Sequence of chain 1.C:
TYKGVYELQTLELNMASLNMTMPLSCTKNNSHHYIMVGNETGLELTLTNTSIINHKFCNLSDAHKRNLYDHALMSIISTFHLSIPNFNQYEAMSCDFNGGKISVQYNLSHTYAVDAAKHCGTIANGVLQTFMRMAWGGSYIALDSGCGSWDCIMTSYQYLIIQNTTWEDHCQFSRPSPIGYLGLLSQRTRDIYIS

This small molecule binds to this protein.
Small molecule (SMILES): CC(=O)N[C@@H]1[C@@H](O)[C@H](O)[C@@H](CO)O[C@H]1O

Binding-site contacts:
Ligand atom C3 contacts residue ASN223 of chain 1.C at 3.9 Å.
Ligand atom C8 contacts residue ASN223 of chain 1.C at 2.9 Å.
Ligand atom C1 contacts residue GLY159 of chain 1.C at 4.4 Å.
Ligand atom C6 contacts residue LYS160 of chain 1.C at 4.2 Å.
Ligand atom O7 contacts residue THR225 of chain 1.C at 4.4 Å.
Ligand atom C1 contacts residue ASN223 of chain 1.C at 1.5 Å.
Ligand atom O5 contacts residue LYS160 of chain 1.C at 3.8 Å.
Ligand atom O5 contacts residue GLY159 of chain 1.C at 3.6 Å (h-bond).
Ligand atom C7 contacts residue THR224 of chain 1.C at 4.5 Å.
Ligand atom O7 contacts residue ASN223 of chain 1.C at 3.8 Å.
Ligand atom C6 contacts residue GLY159 of chain 1.C at 3.8 Å.
Ligand atom O6 contacts residue LYS160 of chain 1.C at 4.2 Å.
Ligand atom O6 contacts residue GLY159 of chain 1.C at 3.7 Å.
Ligand atom C5 contacts residue LYS160 of chain 1.C at 4.0 Å.
Ligand atom C2 contacts residue ASN223 of chain 1.C at 2.6 Å.
Ligand atom C4 contacts residue ASN223 of chain 1.C at 4.4 Å.
Ligand atom C5 contacts residue ASN223 of chain 1.C at 3.8 Å.
Ligand atom C5 contacts residue GLY159 of chain 1.C at 4.0 Å.
Ligand atom C1 contacts residue LYS160 of chain 1.C at 3.8 Å.
Ligand atom O7 contacts residue THR224 of chain 1.C at 4.3 Å.
Ligand atom O5 contacts residue ASN223 of chain 1.C at 2.5 Å (h-bond).
Ligand atom C8 contacts residue THR224 of chain 1.C at 4.3 Å.
Ligand atom N2 contacts residue ASN223 of chain 1.C at 3.0 Å (h-bond).
Ligand atom C7 contacts residue ASN223 of chain 1.C at 3.2 Å.